Binding-site contacts:
Ligand atom C6 contacts residue GLU41 of chain 4.A at 3.6 Å.
Ligand atom O25 contacts residue GLU200 of chain 4.A at 2.7 Å (salt-bridge).
Ligand atom O25 contacts residue GLU150 of chain 4.A at 3.6 Å.
Ligand atom C1 contacts residue ASP73 of chain 4.A at 3.8 Å.
Ligand atom O32 contacts residue ARG298 of chain 4.A at 2.6 Å (salt-bridge).
Ligand atom C10 contacts residue TYR333 of chain 4.A at 3.6 Å (hydrophobic).
Ligand atom N33 contacts residue GLU199 of chain 4.A at 3.5 Å (salt-bridge).
Ligand atom C4 contacts residue TYR333 of chain 4.A at 3.5 Å (hydrophobic).
Ligand atom O25 contacts residue THR148 of chain 4.A at 3.5 Å (h-bond).
Ligand atom C16 contacts residue GLU200 of chain 4.A at 3.7 Å.
Ligand atom N14 contacts residue GLU199 of chain 4.A at 2.9 Å (salt-bridge).
Ligand atom C24 contacts residue GLU200 of chain 4.A at 2.9 Å.
Ligand atom C17 contacts residue TRP101 of chain 4.A at 3.8 Å (hydrophobic).
Ligand atom C18 contacts residue TRP101 of chain 4.A at 3.7 Å (hydrophobic).
Ligand atom O11 contacts residue ARG298 of chain 4.A at 3.4 Å (salt-bridge).
Ligand atom C5 contacts residue TYR333 of chain 4.A at 3.1 Å (hydrophobic).
Ligand atom C13 contacts residue GLU199 of chain 4.A at 3.8 Å.
Ligand atom C1 contacts residue GLU41 of chain 4.A at 3.3 Å.
Ligand atom C6 contacts residue ASP73 of chain 4.A at 3.6 Å.
Ligand atom O29 contacts residue GLU150 of chain 4.A at 2.4 Å (salt-bridge).
Ligand atom O25 contacts residue ARG147 of chain 4.A at 3.9 Å.
Ligand atom C17 contacts residue SER102 of chain 4.A at 3.8 Å.
Ligand atom C6 contacts residue TYR333 of chain 4.A at 3.3 Å (hydrophobic).
Ligand atom C18 contacts residue ARG74 of chain 4.A at 3.9 Å.
Ligand atom C28 contacts residue GLU200 of chain 4.A at 3.4 Å.
Ligand atom O29 contacts residue TRP101 of chain 4.A at 3.8 Å.
Ligand atom O34 contacts residue ASP73 of chain 4.A at 3.1 Å.
Ligand atom C24 contacts residue ARG147 of chain 4.A at 3.8 Å.
Ligand atom O29 contacts residue SER102 of chain 4.A at 3.7 Å.
Ligand atom C3 contacts residue TYR333 of chain 4.A at 3.9 Å (hydrophobic).
Ligand atom C1 contacts residue TYR333 of chain 4.A at 3.7 Å (hydrophobic).
Ligand atom N33 contacts residue ALA169 of chain 4.A at 3.6 Å.
Ligand atom O34 contacts residue ARG74 of chain 4.A at 3.0 Å (salt-bridge).
Ligand atom C10 contacts residue ARG298 of chain 4.A at 3.3 Å.
Ligand atom C6 contacts residue ARG40 of chain 4.A at 3.5 Å.
Ligand atom C28 contacts residue GLU150 of chain 4.A at 3.5 Å.
Ligand atom N14 contacts residue GLU200 of chain 4.A at 3.7 Å.
Ligand atom C10 contacts residue ARG40 of chain 4.A at 3.6 Å.
Ligand atom N14 contacts residue ARG216 of chain 4.A at 3.3 Å (salt-bridge).
Ligand atom O32 contacts residue ARG40 of chain 4.A at 2.5 Å (salt-bridge).

Sequence of chain 4.A:
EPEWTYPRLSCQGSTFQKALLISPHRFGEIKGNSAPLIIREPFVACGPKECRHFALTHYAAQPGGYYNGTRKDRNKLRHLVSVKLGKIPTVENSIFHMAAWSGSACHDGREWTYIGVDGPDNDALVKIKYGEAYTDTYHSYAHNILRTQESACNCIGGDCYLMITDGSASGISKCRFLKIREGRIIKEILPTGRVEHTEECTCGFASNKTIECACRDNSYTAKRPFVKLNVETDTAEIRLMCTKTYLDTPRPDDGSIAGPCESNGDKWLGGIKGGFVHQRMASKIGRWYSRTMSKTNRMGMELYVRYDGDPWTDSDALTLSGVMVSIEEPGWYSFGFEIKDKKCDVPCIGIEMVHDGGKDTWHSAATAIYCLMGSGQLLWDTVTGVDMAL

This small molecule binds to this protein.
Small molecule (SMILES): N=C(N)Nc1cc(C(=O)O)ccc1N1C(=O)CCC1(CO)CO